Binding-site contacts:
Ligand atom C2 contacts residue ASN1134 of chain 1.A at 3.4 Å.
Ligand atom O5 contacts residue ASN1134 of chain 1.A at 4.2 Å.
Ligand atom O7 contacts residue ASN1134 of chain 1.A at 3.0 Å (h-bond).
Ligand atom C1 contacts residue ASN1134 of chain 1.A at 3.1 Å.
Ligand atom N2 contacts residue ASN1134 of chain 1.A at 3.0 Å (h-bond).
Ligand atom C7 contacts residue ASN1134 of chain 1.A at 2.9 Å.
Ligand atom C8 contacts residue ASN1134 of chain 1.A at 3.5 Å.

Sequence of chain 1.A:
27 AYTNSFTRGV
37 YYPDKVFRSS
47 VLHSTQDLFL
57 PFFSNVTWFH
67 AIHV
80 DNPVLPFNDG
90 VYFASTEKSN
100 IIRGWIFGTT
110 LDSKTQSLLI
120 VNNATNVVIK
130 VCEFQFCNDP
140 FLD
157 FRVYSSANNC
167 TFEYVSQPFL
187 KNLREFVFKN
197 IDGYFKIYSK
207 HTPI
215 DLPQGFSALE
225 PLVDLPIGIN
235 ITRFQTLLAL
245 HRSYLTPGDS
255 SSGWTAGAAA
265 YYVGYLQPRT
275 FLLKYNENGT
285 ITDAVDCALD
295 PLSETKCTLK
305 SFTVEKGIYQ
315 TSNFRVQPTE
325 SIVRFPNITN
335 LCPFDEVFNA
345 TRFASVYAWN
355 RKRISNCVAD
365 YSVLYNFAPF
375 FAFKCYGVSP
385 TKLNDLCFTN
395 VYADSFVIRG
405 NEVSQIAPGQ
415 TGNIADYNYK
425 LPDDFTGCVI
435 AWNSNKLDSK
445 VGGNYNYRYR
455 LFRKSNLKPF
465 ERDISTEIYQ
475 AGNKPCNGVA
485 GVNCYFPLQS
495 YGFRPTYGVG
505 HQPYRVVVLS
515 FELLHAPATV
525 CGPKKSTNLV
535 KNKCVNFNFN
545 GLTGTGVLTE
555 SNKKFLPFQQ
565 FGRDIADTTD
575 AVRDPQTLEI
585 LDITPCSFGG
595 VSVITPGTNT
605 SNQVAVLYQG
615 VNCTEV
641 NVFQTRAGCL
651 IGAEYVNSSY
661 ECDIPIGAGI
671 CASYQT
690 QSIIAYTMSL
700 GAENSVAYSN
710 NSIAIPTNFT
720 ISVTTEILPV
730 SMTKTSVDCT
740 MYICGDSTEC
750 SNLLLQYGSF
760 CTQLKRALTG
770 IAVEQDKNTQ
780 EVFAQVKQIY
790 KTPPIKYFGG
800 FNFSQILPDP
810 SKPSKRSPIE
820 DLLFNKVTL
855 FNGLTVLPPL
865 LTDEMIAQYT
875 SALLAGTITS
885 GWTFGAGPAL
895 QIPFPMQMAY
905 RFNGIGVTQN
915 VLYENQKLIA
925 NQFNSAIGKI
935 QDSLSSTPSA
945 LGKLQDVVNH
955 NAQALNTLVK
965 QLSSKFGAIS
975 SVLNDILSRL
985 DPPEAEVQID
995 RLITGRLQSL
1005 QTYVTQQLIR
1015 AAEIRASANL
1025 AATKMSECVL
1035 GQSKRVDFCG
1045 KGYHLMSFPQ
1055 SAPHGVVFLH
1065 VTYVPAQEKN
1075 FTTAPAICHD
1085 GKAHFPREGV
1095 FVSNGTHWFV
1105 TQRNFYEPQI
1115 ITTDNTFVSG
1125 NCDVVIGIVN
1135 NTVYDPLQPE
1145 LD

The small molecule below binds the protein below.
Small molecule (SMILES): CC(=O)N[C@@H]1[C@@H](O)[C@H](O)[C@@H](CO)O[C@H]1O